Sequence of chain 1.F:
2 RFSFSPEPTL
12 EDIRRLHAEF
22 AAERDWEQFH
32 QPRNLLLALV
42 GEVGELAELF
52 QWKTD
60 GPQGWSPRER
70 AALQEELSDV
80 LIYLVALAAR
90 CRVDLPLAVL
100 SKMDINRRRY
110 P

Sequence of chain 1.H:
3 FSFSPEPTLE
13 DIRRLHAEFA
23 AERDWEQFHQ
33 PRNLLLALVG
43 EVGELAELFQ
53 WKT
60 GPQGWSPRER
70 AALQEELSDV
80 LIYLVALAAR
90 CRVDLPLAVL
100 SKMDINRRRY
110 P

The protein below binds the small molecule below.
Small molecule (SMILES): CC(C)[C@]12O[C@H]1[C@@H]1O[C@]13[C@]1(O[C@H]1C[C@H]1C4=C(CC[C@@]13C)C(=O)OC4)[C@@H]2O

Sequence of chain 1.B:
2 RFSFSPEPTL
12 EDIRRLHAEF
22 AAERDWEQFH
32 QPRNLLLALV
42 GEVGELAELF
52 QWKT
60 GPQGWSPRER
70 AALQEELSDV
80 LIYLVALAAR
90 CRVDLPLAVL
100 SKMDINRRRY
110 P

Binding-site contacts:
Ligand atom O25 contacts residue TRP53 of chain 1.B at 3.1 Å.
Ligand atom C05 contacts residue TRP53 of chain 1.B at 3.8 Å (hydrophobic).
Ligand atom C10 contacts residue TRP53 of chain 1.B at 4.1 Å (hydrophobic).
Ligand atom C07 contacts residue TRP53 of chain 1.B at 3.8 Å (hydrophobic).
Ligand atom C11 contacts residue TRP53 of chain 1.B at 3.8 Å (hydrophobic).
Ligand atom C24 contacts residue TRP53 of chain 1.B at 3.5 Å (hydrophobic).
Ligand atom C14 contacts residue TRP27 of chain 1.H at 3.6 Å (hydrophobic).
Ligand atom C16 contacts residue TRP27 of chain 1.H at 4.2 Å (hydrophobic).
Ligand atom O06 contacts residue TRP53 of chain 1.B at 3.8 Å.
Ligand atom O23 contacts residue TRP27 of chain 1.H at 3.3 Å.
Ligand atom C13 contacts residue HIS31 of chain 1.H at 4.4 Å.
Ligand atom O25 contacts residue TRP27 of chain 1.H at 4.3 Å.
Ligand atom C12 contacts residue HIS31 of chain 1.H at 4.0 Å.
Ligand atom C12 contacts residue PHE30 of chain 1.H at 3.9 Å (hydrophobic).
Ligand atom C15 contacts residue TRP53 of chain 1.B at 4.1 Å (hydrophobic).
Ligand atom C26 contacts residue TRP27 of chain 1.H at 3.7 Å (hydrophobic).
Ligand atom C08 contacts residue TRP53 of chain 1.B at 4.5 Å (hydrophobic).
Ligand atom O23 contacts residue TYR82 of chain 1.H at 4.0 Å.
Ligand atom O25 contacts residue HIS31 of chain 1.H at 3.2 Å (h-bond).
Ligand atom C26 contacts residue PHE30 of chain 1.H at 3.9 Å (hydrophobic).
Ligand atom C22 contacts residue TYR109 of chain 1.F at 3.6 Å (hydrophobic).
Ligand atom O25 contacts residue TYR82 of chain 1.H at 3.7 Å.
Ligand atom C13 contacts residue TRP27 of chain 1.H at 3.7 Å (hydrophobic).
Ligand atom O09 contacts residue PHE30 of chain 1.H at 4.2 Å.
Ligand atom C14 contacts residue TRP53 of chain 1.B at 4.2 Å (hydrophobic).
Ligand atom C13 contacts residue TRP53 of chain 1.B at 3.5 Å (hydrophobic).
Ligand atom C12 contacts residue TRP27 of chain 1.H at 4.0 Å (hydrophobic).
Ligand atom C11 contacts residue PHE30 of chain 1.H at 3.6 Å (hydrophobic).
Ligand atom C12 contacts residue TRP53 of chain 1.B at 3.9 Å (hydrophobic).
Ligand atom C16 contacts residue TYR109 of chain 1.F at 4.0 Å (hydrophobic).
Ligand atom C15 contacts residue TRP27 of chain 1.H at 4.5 Å (hydrophobic).
Ligand atom O23 contacts residue TRP53 of chain 1.B at 4.2 Å.
Ligand atom C24 contacts residue TRP27 of chain 1.H at 3.7 Å (hydrophobic).
Ligand atom C24 contacts residue TYR82 of chain 1.H at 4.2 Å (hydrophobic).
Ligand atom C22 contacts residue TRP27 of chain 1.H at 3.4 Å (hydrophobic).
Ligand atom C24 contacts residue HIS31 of chain 1.H at 4.0 Å.